Sequence of chain 1.C:
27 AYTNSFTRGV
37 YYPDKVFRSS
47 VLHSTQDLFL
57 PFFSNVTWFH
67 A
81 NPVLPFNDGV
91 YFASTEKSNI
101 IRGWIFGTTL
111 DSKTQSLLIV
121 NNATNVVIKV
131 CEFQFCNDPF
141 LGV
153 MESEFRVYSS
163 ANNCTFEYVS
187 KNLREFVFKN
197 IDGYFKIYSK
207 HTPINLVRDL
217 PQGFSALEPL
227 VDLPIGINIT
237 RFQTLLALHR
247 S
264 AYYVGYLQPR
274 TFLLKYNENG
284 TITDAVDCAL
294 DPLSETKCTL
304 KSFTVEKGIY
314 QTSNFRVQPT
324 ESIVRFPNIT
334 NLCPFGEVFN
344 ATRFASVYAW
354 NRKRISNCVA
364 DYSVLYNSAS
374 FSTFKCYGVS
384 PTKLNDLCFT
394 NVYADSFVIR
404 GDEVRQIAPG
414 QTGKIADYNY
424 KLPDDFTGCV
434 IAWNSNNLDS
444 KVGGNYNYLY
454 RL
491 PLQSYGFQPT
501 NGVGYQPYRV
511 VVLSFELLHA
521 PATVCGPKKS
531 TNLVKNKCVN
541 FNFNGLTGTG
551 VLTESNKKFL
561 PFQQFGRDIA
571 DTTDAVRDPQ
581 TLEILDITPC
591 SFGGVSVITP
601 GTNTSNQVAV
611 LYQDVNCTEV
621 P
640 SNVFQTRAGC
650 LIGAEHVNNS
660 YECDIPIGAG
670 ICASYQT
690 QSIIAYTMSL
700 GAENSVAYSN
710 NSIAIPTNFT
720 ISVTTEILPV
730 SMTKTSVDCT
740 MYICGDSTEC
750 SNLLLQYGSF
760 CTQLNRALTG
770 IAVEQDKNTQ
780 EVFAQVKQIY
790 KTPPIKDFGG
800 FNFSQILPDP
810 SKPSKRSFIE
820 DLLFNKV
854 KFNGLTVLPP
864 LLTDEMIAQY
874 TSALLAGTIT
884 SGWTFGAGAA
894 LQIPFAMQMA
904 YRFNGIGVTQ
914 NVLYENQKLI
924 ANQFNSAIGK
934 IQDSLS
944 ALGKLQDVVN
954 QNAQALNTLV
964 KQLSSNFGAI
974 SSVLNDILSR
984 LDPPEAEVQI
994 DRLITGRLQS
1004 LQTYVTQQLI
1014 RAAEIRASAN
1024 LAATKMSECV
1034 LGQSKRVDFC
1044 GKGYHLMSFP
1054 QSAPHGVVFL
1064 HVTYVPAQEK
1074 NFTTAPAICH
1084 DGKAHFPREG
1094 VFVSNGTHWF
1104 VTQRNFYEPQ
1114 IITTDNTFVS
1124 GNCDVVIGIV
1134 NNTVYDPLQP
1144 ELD

The small molecule below binds the protein below.
Small molecule (SMILES): CC(=O)N[C@H]1[C@H](O[C@H]2[C@H](O)[C@@H](NC(C)=O)CO[C@@H]2CO)O[C@H](CO)[C@@H](O)[C@@H]1O

Binding-site contacts:
Ligand atom C4 contacts residue ASN331 of chain 1.C at 4.3 Å.
Ligand atom O6 contacts residue ASN331 of chain 1.C at 4.5 Å.
Ligand atom O5 contacts residue ASN331 of chain 1.C at 2.5 Å (h-bond).
Ligand atom C8 contacts residue LEU582 of chain 1.C at 3.7 Å (hydrophobic).
Ligand atom C2 contacts residue ASN331 of chain 1.C at 2.5 Å.
Ligand atom N2 contacts residue ASN331 of chain 1.C at 2.8 Å (h-bond).
Ligand atom C7 contacts residue GLN580 of chain 1.C at 4.3 Å.
Ligand atom C1 contacts residue ASN331 of chain 1.C at 1.5 Å.
Ligand atom C3 contacts residue ASN331 of chain 1.C at 3.8 Å.
Ligand atom C7 contacts residue ASN331 of chain 1.C at 3.9 Å.
Ligand atom C2 contacts residue GLN580 of chain 1.C at 4.4 Å.
Ligand atom C8 contacts residue GLN580 of chain 1.C at 4.1 Å.
Ligand atom C1 contacts residue GLN580 of chain 1.C at 4.3 Å.
Ligand atom N2 contacts residue GLN580 of chain 1.C at 3.6 Å (h-bond).
Ligand atom C5 contacts residue ASN331 of chain 1.C at 3.7 Å.